Binding-site contacts:
Ligand atom O3 contacts residue GLN79 of chain 1.R at 3.9 Å.
Ligand atom C5 contacts residue LEU80 of chain 1.R at 3.8 Å (hydrophobic).
Ligand atom C3 contacts residue LYS60 of chain 1.R at 3.9 Å.
Ligand atom C4 contacts residue TRP33 of chain 1.R at 3.9 Å (hydrophobic).
Ligand atom C2 contacts residue TRP33 of chain 1.R at 3.8 Å (hydrophobic).
Ligand atom C3 contacts residue THR82 of chain 1.R at 3.2 Å.
Ligand atom O4 contacts residue TRP67 of chain 1.R at 3.5 Å.
Ligand atom C6 contacts residue TRP67 of chain 1.R at 3.5 Å (hydrophobic).
Ligand atom O2 contacts residue LEU80 of chain 1.R at 3.5 Å (h-bond).
Ligand atom O6 contacts residue SER27 of chain 1.R at 3.2 Å (h-bond).
Ligand atom O4 contacts residue LYS36 of chain 1.R at 3.7 Å.
Ligand atom O2 contacts residue ASN84 of chain 1.R at 2.6 Å (h-bond).
Ligand atom O5 contacts residue TRP67 of chain 1.R at 3.8 Å.
Ligand atom C1 contacts residue TRP33 of chain 1.R at 3.6 Å (hydrophobic).
Ligand atom C4 contacts residue TRP67 of chain 1.R at 3.9 Å (hydrophobic).
Ligand atom C3 contacts residue ASN84 of chain 1.R at 3.9 Å.
Ligand atom O3 contacts residue TRP67 of chain 1.R at 4.0 Å.
Ligand atom O6 contacts residue THR35 of chain 1.R at 4.0 Å.
Ligand atom O2 contacts residue TRP33 of chain 1.R at 3.8 Å.
Ligand atom O4 contacts residue LEU80 of chain 1.R at 3.5 Å.
Ligand atom O3 contacts residue LYS60 of chain 1.R at 2.7 Å (salt-bridge).
Ligand atom O6 contacts residue TRP67 of chain 1.R at 3.3 Å.
Ligand atom O2 contacts residue LYS60 of chain 1.R at 3.4 Å.
Ligand atom O6 contacts residue LYS36 of chain 1.R at 3.7 Å.
Ligand atom C2 contacts residue ASN84 of chain 1.R at 3.4 Å.
Ligand atom C5 contacts residue TRP67 of chain 1.R at 3.8 Å (hydrophobic).
Ligand atom O3 contacts residue SER78 of chain 1.R at 3.4 Å.
Ligand atom O2 contacts residue THR82 of chain 1.R at 3.0 Å (h-bond).
Ligand atom O3 contacts residue ASN84 of chain 1.R at 2.7 Å (h-bond).
Ligand atom O4 contacts residue THR82 of chain 1.R at 3.9 Å.
Ligand atom O2 contacts residue GLN79 of chain 1.R at 3.1 Å (h-bond).
Ligand atom C6 contacts residue TRP33 of chain 1.R at 3.5 Å (hydrophobic).
Ligand atom O5 contacts residue TRP33 of chain 1.R at 3.4 Å (h-bond).
Ligand atom C2 contacts residue THR82 of chain 1.R at 3.6 Å.
Ligand atom O3 contacts residue THR82 of chain 1.R at 3.1 Å (h-bond).
Ligand atom O2 contacts residue SER78 of chain 1.R at 3.4 Å.
Ligand atom C3 contacts residue LEU80 of chain 1.R at 3.3 Å (hydrophobic).
Ligand atom O3 contacts residue TRP33 of chain 1.R at 3.7 Å.
Ligand atom O3 contacts residue LEU80 of chain 1.R at 3.1 Å (h-bond).
Ligand atom O6 contacts residue TRP33 of chain 1.R at 3.9 Å.

Sequence of chain 1.R:
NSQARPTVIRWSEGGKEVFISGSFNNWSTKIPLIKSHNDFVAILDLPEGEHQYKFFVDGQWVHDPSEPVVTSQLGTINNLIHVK

The small molecule below binds the protein below.
Small molecule (SMILES): OC[C@H]1O[C@H](OC[C@H]2O[C@@H]3O[C@H]4[C@H](O)[C@@H](O)[C@@H](O[C@H]5[C@H](O)[C@@H](O)[C@@H](O[C@H]6[C@H](O)[C@@H](O)[C@@H](O[C@H]7[C@H](O)[C@@H](O)[C@@H](O[C@H]8[C@H](O)[C@@H](O)[C@@H](O[C@H]9[C@H](O)[C@@H](O)[C@@H](O[C@H]2[C@H](O)[C@H]3O)O[C@@H]9CO)O[C@@H]8CO)O[C@@H]7CO)O[C@@H]6CO)O[C@@H]5CO)O[C@@H]4CO)[C@H](O)[C@@H](O)[C@@H]1O